Binding-site contacts:
Ligand atom O6 contacts residue SER500 of chain 1.A at 4.2 Å.
Ligand atom C8 contacts residue ASN524 of chain 1.A at 3.8 Å.
Ligand atom C7 contacts residue ASN524 of chain 1.A at 3.4 Å.
Ligand atom O5 contacts residue SER500 of chain 1.A at 3.2 Å.
Ligand atom C5 contacts residue SER500 of chain 1.A at 3.9 Å.
Ligand atom C6 contacts residue SER500 of chain 1.A at 3.7 Å.
Ligand atom O7 contacts residue ASN524 of chain 1.A at 4.1 Å.
Ligand atom O7 contacts residue ALA525 of chain 1.A at 4.2 Å.
Ligand atom C2 contacts residue ASN524 of chain 1.A at 2.4 Å.
Ligand atom C4 contacts residue ASN524 of chain 1.A at 4.2 Å.
Ligand atom C1 contacts residue SER500 of chain 1.A at 4.1 Å.
Ligand atom C3 contacts residue ASN524 of chain 1.A at 3.8 Å.
Ligand atom C1 contacts residue ASN524 of chain 1.A at 1.4 Å.
Ligand atom O5 contacts residue ASN524 of chain 1.A at 2.3 Å (h-bond).
Ligand atom N2 contacts residue ASN524 of chain 1.A at 2.9 Å (h-bond).
Ligand atom C5 contacts residue ASN524 of chain 1.A at 3.6 Å.

Sequence of chain 1.A:
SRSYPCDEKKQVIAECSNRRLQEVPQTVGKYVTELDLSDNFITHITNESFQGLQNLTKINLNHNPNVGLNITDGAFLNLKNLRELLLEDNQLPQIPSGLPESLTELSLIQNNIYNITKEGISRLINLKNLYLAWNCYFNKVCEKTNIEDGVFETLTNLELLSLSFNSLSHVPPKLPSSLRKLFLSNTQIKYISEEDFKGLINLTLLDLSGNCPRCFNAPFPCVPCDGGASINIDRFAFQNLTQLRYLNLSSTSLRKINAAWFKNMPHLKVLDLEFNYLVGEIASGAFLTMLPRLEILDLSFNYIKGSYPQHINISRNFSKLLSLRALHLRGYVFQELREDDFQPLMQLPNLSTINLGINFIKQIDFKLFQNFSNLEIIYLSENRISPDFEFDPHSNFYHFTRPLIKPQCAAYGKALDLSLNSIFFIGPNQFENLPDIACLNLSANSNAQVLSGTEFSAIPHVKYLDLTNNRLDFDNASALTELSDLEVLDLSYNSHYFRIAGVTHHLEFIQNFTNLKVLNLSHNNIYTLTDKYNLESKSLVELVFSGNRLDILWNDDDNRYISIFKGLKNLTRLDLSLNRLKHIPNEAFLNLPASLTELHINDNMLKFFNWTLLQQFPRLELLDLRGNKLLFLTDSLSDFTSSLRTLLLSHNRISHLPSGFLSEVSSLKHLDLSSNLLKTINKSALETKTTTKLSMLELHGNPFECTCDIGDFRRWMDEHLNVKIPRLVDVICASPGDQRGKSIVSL

A protein and the small-molecule ligand that binds it are described below.
Small molecule (SMILES): CC(=O)N[C@@H]1[C@@H](O)[C@H](O)[C@@H](CO)O[C@H]1O